Binding-site contacts:
Ligand atom CG contacts residue LEU1062 of chain 8.D at 2.8 Å (hydrophobic).
Ligand atom C contacts residue THR1063 of chain 8.D at 2.7 Å.
Ligand atom NE2 contacts residue THR1061 of chain 8.D at 3.0 Å.
Ligand atom CG contacts residue THR1061 of chain 8.D at 1.1 Å.
Ligand atom CA contacts residue ASN1067 of chain 8.D at 2.7 Å.
Ligand atom CG2 contacts residue THR1063 of chain 8.D at 3.0 Å.
Ligand atom CB contacts residue THR1061 of chain 8.D at 1.0 Å.
Ligand atom CB contacts residue THR1063 of chain 8.D at 3.0 Å.
Ligand atom O contacts residue ASN1067 of chain 8.D at 2.1 Å (h-bond).
Ligand atom ND1 contacts residue THR1061 of chain 8.D at 2.4 Å.
Ligand atom CD1 contacts residue LEU1062 of chain 8.D at 3.1 Å (hydrophobic).
Ligand atom CD2 contacts residue GLN1072 of chain 8.D at 3.1 Å.
Ligand atom CB contacts residue THR1063 of chain 8.D at 2.6 Å.
Ligand atom N contacts residue ASN1067 of chain 8.D at 3.0 Å (h-bond).
Ligand atom N contacts residue THR1063 of chain 8.D at 1.6 Å (h-bond).
Ligand atom N contacts residue ASN1067 of chain 8.D at 3.1 Å (h-bond).
Ligand atom O contacts residue LEU1062 of chain 8.D at 1.6 Å (h-bond).
Ligand atom CA contacts residue THR1061 of chain 8.D at 2.0 Å.
Ligand atom CG contacts residue ILE1026 of chain 8.D at 2.7 Å (hydrophobic).
Ligand atom O contacts residue THR1063 of chain 8.D at 2.4 Å (h-bond).
Ligand atom O contacts residue THR1063 of chain 8.D at 2.4 Å (h-bond).
Ligand atom CD1 contacts residue THR1063 of chain 8.D at 2.5 Å.
Ligand atom NZ contacts residue GLU1022 of chain 8.D at 2.7 Å (salt-bridge).
Ligand atom C contacts residue THR1063 of chain 8.D at 2.9 Å.
Ligand atom O contacts residue THR1063 of chain 8.D at 2.6 Å.
Ligand atom C contacts residue THR1063 of chain 8.D at 1.4 Å.
Ligand atom N contacts residue THR1063 of chain 8.D at 2.4 Å (h-bond).
Ligand atom CD1 contacts residue PHE1066 of chain 8.D at 2.9 Å (hydrophobic).
Ligand atom CA contacts residue ARG1060 of chain 8.D at 3.1 Å.
Ligand atom C contacts residue ASN1067 of chain 8.D at 2.7 Å.
Ligand atom O contacts residue THR1061 of chain 8.D at 1.8 Å.
Ligand atom CB contacts residue ILE1026 of chain 8.D at 2.6 Å (hydrophobic).
Ligand atom CA contacts residue THR1063 of chain 8.D at 1.6 Å.
Ligand atom N contacts residue ARG1060 of chain 8.D at 1.9 Å.
Ligand atom C contacts residue THR1061 of chain 8.D at 2.1 Å.
Ligand atom CD2 contacts residue THR1061 of chain 8.D at 1.8 Å.
Ligand atom CA contacts residue THR1063 of chain 8.D at 2.5 Å.
Ligand atom O contacts residue ARG1060 of chain 8.D at 2.9 Å (salt-bridge).
Ligand atom C contacts residue LEU1062 of chain 8.D at 2.7 Å (hydrophobic).
Ligand atom N contacts residue THR1061 of chain 8.D at 1.9 Å (h-bond).

Sequence of chain 8.D:
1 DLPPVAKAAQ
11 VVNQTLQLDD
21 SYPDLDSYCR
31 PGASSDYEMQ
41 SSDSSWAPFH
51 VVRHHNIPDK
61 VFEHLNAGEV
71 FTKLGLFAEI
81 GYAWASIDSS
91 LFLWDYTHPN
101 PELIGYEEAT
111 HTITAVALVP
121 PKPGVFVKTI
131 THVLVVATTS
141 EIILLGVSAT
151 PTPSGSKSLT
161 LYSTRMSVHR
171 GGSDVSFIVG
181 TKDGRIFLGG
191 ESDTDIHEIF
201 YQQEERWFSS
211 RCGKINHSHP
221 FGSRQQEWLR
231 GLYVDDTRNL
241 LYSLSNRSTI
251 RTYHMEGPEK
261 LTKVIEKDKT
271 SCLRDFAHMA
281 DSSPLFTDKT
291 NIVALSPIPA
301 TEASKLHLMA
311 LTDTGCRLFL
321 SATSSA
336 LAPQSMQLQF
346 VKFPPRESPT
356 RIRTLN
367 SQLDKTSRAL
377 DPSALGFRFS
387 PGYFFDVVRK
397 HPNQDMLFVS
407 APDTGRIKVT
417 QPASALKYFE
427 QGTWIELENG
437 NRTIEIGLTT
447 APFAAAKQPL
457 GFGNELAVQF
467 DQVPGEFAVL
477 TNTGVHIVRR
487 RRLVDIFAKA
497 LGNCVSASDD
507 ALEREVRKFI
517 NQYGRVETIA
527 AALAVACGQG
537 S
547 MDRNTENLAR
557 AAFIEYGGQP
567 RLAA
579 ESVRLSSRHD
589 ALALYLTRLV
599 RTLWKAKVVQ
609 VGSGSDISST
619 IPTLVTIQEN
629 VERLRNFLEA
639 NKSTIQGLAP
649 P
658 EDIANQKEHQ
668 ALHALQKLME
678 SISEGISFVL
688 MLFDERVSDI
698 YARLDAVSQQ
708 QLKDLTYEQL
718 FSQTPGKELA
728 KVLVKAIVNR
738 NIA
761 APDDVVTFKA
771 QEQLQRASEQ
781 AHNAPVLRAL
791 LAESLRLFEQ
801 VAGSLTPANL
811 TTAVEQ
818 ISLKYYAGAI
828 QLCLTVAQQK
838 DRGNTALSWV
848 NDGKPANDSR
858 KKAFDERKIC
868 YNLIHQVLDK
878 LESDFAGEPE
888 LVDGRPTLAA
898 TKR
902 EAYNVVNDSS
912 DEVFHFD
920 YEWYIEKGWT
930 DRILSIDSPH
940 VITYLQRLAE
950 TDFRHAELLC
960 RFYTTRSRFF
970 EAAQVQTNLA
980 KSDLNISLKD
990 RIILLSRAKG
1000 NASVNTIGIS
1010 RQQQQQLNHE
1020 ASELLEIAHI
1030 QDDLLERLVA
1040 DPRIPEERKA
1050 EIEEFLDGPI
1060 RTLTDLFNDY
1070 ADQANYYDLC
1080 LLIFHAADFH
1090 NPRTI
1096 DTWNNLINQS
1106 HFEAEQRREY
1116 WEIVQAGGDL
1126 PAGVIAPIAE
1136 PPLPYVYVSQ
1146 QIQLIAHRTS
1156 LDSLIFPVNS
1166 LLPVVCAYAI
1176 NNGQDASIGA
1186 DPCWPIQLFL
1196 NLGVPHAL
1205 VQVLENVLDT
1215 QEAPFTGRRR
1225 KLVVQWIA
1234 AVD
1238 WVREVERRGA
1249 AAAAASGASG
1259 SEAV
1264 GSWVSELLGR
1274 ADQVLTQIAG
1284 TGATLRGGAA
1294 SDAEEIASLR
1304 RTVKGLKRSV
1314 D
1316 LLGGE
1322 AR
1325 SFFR

This protein binds this small molecule.
Small molecule (SMILES): CC[C@H](C)[C@H](NC(=O)[C@@H](NC(=O)[C@H](CC(C)C)NC(=O)[C@H](CCCCN)NC(=O)[C@H](CCCCN)NC(=O)[C@@H](N)Cc1cnc[nH]1)C(C)C)C(=O)N[C@@H](CC(N)=O)C(=O)N[C@@H](CCCCN)C(=O)N[C@@H](CC(=O)O)C(=O)N[C@@H](CCSC)C(=O)N[C@@H](CCCN=C(N)N)C(=O)N[C@H](C(=O)N[C@@H](CC(=O)O)C(=O)N[C@@H](CC(C)C)C(=O)N[C@@H](Cc1ccccc1)C(=O)N[C@@H](CO)C(=O)N1CCC[C@H]1C(=O)N1CCC[C@H]1C(=O)N[C@H](C=O)CC(N)=O)[C@@H](C)O